Binding-site contacts:
Ligand atom C8 contacts residue ASN1079 of chain 1.A at 3.4 Å.
Ligand atom C8 contacts residue THR1081 of chain 1.A at 3.5 Å.
Ligand atom C4 contacts residue ASN1079 of chain 1.A at 4.2 Å.
Ligand atom C3 contacts residue ASN1079 of chain 1.A at 3.8 Å.
Ligand atom C7 contacts residue THR1081 of chain 1.A at 4.0 Å.
Ligand atom N2 contacts residue ASN1079 of chain 1.A at 2.9 Å (h-bond).
Ligand atom C1 contacts residue ASN1079 of chain 1.A at 1.4 Å.
Ligand atom O7 contacts residue HIS1082 of chain 1.A at 3.3 Å (h-bond).
Ligand atom O5 contacts residue ASN1079 of chain 1.A at 2.4 Å (h-bond).
Ligand atom O5 contacts residue HIS1082 of chain 1.A at 3.9 Å.
Ligand atom C5 contacts residue ASN1079 of chain 1.A at 3.7 Å.
Ligand atom O6 contacts residue PHE1084 of chain 1.A at 4.1 Å.
Ligand atom C4 contacts residue HIS1082 of chain 1.A at 3.8 Å.
Ligand atom C2 contacts residue ASN1079 of chain 1.A at 2.5 Å.
Ligand atom C7 contacts residue HIS1082 of chain 1.A at 4.5 Å.
Ligand atom C6 contacts residue HIS1082 of chain 1.A at 4.3 Å.
Ligand atom O6 contacts residue HIS1082 of chain 1.A at 4.2 Å.
Ligand atom O7 contacts residue ASN1079 of chain 1.A at 3.5 Å (h-bond).
Ligand atom O7 contacts residue THR1081 of chain 1.A at 3.3 Å.
Ligand atom O4 contacts residue HIS1082 of chain 1.A at 3.4 Å.
Ligand atom C3 contacts residue HIS1082 of chain 1.A at 3.6 Å.
Ligand atom C5 contacts residue HIS1082 of chain 1.A at 3.3 Å.
Ligand atom C7 contacts residue ASN1079 of chain 1.A at 3.5 Å.
Ligand atom C5 contacts residue PHE1084 of chain 1.A at 4.2 Å (hydrophobic).
Ligand atom O5 contacts residue PHE1084 of chain 1.A at 4.0 Å.
Ligand atom C8 contacts residue GLY1080 of chain 1.A at 4.2 Å.
Ligand atom C6 contacts residue PHE1084 of chain 1.A at 3.8 Å (hydrophobic).
Ligand atom C2 contacts residue HIS1082 of chain 1.A at 4.3 Å.
Ligand atom C1 contacts residue HIS1082 of chain 1.A at 3.8 Å.

Sequence of chain 1.A:
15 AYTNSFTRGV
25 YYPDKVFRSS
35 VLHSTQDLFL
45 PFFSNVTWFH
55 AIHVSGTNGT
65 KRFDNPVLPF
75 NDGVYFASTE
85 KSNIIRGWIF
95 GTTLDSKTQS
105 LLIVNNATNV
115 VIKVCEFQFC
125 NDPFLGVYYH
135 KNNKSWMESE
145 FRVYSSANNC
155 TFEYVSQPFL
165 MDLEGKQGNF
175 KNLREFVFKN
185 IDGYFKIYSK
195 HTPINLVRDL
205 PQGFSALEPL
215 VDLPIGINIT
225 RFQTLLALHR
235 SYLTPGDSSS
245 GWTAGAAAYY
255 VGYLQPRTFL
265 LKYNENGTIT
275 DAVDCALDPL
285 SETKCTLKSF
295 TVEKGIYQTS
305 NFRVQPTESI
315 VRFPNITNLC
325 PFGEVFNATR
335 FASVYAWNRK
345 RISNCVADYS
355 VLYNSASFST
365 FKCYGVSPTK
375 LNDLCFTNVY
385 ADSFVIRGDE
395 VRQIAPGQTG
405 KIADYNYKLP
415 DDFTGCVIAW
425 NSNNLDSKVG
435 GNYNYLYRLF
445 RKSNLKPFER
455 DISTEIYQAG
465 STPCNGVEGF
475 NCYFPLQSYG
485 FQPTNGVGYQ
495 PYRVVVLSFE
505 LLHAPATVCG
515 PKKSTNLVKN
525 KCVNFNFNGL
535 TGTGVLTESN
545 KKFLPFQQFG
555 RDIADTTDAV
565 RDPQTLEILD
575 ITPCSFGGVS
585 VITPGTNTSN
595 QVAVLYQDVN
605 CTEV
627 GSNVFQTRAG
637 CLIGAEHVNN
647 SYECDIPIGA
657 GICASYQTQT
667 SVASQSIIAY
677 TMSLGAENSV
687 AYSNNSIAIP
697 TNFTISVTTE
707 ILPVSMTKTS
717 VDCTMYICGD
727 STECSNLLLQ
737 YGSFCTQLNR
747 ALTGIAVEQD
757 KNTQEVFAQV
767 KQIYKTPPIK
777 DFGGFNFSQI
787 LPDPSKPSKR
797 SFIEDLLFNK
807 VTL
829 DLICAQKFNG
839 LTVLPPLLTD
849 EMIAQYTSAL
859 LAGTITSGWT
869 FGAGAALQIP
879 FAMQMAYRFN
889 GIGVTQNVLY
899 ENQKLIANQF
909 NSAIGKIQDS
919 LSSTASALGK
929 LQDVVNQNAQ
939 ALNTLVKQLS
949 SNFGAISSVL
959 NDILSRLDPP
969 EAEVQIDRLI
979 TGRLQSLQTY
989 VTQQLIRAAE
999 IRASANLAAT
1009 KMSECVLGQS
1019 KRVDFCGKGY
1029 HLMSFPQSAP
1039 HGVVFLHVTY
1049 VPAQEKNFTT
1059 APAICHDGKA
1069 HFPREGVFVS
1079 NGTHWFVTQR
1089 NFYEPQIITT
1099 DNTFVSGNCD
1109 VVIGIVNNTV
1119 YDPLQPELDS

A small-molecule ligand and the protein it binds are described below.
Small molecule (SMILES): CC(=O)N[C@H]1[C@H](O[C@H]2[C@H](O)[C@@H](NC(C)=O)CO[C@@H]2CO)O[C@H](CO)[C@@H](O)[C@@H]1O